Sequence of chain 1.B:
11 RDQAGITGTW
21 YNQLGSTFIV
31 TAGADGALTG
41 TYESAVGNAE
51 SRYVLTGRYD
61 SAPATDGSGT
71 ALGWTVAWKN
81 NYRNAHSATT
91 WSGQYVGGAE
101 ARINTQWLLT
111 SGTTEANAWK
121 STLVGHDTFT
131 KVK

Sequence of chain 1.D:
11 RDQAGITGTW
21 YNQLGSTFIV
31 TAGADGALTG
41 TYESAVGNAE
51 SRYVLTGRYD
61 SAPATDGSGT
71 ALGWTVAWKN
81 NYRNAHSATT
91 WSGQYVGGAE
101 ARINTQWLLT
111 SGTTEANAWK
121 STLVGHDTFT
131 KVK

The protein below binds the small molecule below.
Small molecule (SMILES): CC1(C)C(=O)N2C(C)(C)C(=O)N3c4ccc(C(=O)NCCCC[C@@H]5SC[C@@H]6NC(=O)N[C@@H]65)cc4N4C(=O)C(C)(C)N(C1=O)[Co]342

Binding-site contacts:
Ligand atom O1 contacts residue SER26 of chain 1.D at 2.9 Å (h-bond).
Ligand atom C30 contacts residue LYS120 of chain 1.B at 3.3 Å.
Ligand atom C8 contacts residue TRP78 of chain 1.D at 3.5 Å (hydrophobic).
Ligand atom C2 contacts residue TRP119 of chain 1.B at 3.6 Å (hydrophobic).
Ligand atom C3 contacts residue ASP127 of chain 1.D at 3.8 Å.
Ligand atom O1 contacts residue ASN22 of chain 1.D at 3.0 Å (h-bond).
Ligand atom N1 contacts residue SER44 of chain 1.D at 3.1 Å (h-bond).
Ligand atom C21 contacts residue ASN48 of chain 1.D at 3.5 Å.
Ligand atom C6 contacts residue SER44 of chain 1.D at 3.6 Å.
Ligand atom O2 contacts residue GLY47 of chain 1.D at 3.6 Å.
Ligand atom C16 contacts residue ASN48 of chain 1.D at 3.3 Å.
Ligand atom N2 contacts residue ASP127 of chain 1.D at 2.8 Å (salt-bridge).
Ligand atom C13 contacts residue GLY47 of chain 1.D at 3.9 Å.
Ligand atom C4 contacts residue TRP107 of chain 1.D at 3.4 Å (hydrophobic).
Ligand atom O1 contacts residue ASP127 of chain 1.D at 3.8 Å.
Ligand atom S1 contacts residue TRP78 of chain 1.D at 3.6 Å.
Ligand atom N3 contacts residue SER87 of chain 1.D at 3.3 Å (h-bond).
Ligand atom O6 contacts residue LYS120 of chain 1.B at 2.7 Å (salt-bridge).
Ligand atom C14 contacts residue LYS120 of chain 1.B at 3.8 Å.
Ligand atom C17 contacts residue ASN48 of chain 1.D at 3.5 Å.
Ligand atom C10 contacts residue TRP78 of chain 1.D at 3.6 Å (hydrophobic).
Ligand atom C13 contacts residue TRP119 of chain 1.B at 3.5 Å (hydrophobic).
Ligand atom O3 contacts residue ALA85 of chain 1.D at 3.8 Å.
Ligand atom C1 contacts residue ASP127 of chain 1.D at 3.7 Å.
Ligand atom O2 contacts residue ASN48 of chain 1.D at 3.4 Å (h-bond).
Ligand atom N1 contacts residue VAL46 of chain 1.D at 3.6 Å.
Ligand atom C2 contacts residue VAL46 of chain 1.D at 3.9 Å (hydrophobic).
Ligand atom C1 contacts residue TYR42 of chain 1.D at 3.6 Å (hydrophobic).
Ligand atom C8 contacts residue LEU109 of chain 1.D at 3.7 Å (hydrophobic).
Ligand atom C18 contacts residue ASN48 of chain 1.D at 3.5 Å.
Ligand atom C3 contacts residue TRP107 of chain 1.D at 3.7 Å (hydrophobic).
Ligand atom O1 contacts residue TYR42 of chain 1.D at 2.7 Å (h-bond).
Ligand atom C5 contacts residue TRP119 of chain 1.B at 3.5 Å (hydrophobic).
Ligand atom N4 contacts residue ASN48 of chain 1.D at 3.3 Å (h-bond).
Ligand atom S1 contacts residue TRP91 of chain 1.D at 3.8 Å.
Ligand atom C1 contacts residue ASN22 of chain 1.D at 3.8 Å.
Ligand atom C1 contacts residue SER26 of chain 1.D at 3.8 Å.
Ligand atom S1 contacts residue THR89 of chain 1.D at 3.4 Å (h-bond).
Ligand atom C10 contacts residue SER87 of chain 1.D at 3.9 Å.
Ligand atom C9 contacts residue TRP78 of chain 1.D at 3.8 Å (hydrophobic).